Binding-site contacts:
Ligand atom C20 contacts residue ASP164 of chain 1.A at 3.1 Å.
Ligand atom C37 contacts residue LEU167 of chain 1.A at 3.5 Å (hydrophobic).
Ligand atom C29 contacts residue MET99 of chain 1.A at 3.6 Å (hydrophobic).
Ligand atom C27 contacts residue ALA52 of chain 1.A at 3.5 Å (hydrophobic).
Ligand atom C34 contacts residue CYS84 of chain 1.A at 3.4 Å (hydrophobic).
Ligand atom C23 contacts residue MET99 of chain 1.A at 3.6 Å (hydrophobic).
Ligand atom C15 contacts residue LEU167 of chain 1.A at 3.5 Å (hydrophobic).
Ligand atom C24 contacts residue MET99 of chain 1.A at 3.3 Å (hydrophobic).
Ligand atom C28 contacts residue ALA52 of chain 1.A at 3.1 Å (hydrophobic).
Ligand atom C27 contacts residue ILE53 of chain 1.A at 3.6 Å (hydrophobic).
Ligand atom C28 contacts residue LYS54 of chain 1.A at 3.2 Å.
Ligand atom C21 contacts residue ASP164 of chain 1.A at 3.6 Å.
Ligand atom F33 contacts residue ARG85 of chain 1.A at 3.0 Å.
Ligand atom C28 contacts residue LEU97 of chain 1.A at 3.2 Å (hydrophobic).
Ligand atom C28 contacts residue ILE53 of chain 1.A at 3.4 Å (hydrophobic).
Ligand atom O38 contacts residue LEU167 of chain 1.A at 3.1 Å.
Ligand atom C09 contacts residue ILE68 of chain 1.A at 3.4 Å (hydrophobic).
Ligand atom C35 contacts residue PHE165 of chain 1.A at 3.5 Å (hydrophobic).
Ligand atom C34 contacts residue PHE165 of chain 1.A at 3.5 Å (hydrophobic).
Ligand atom C29 contacts residue LEU97 of chain 1.A at 3.2 Å (hydrophobic).
Ligand atom C16 contacts residue LEU97 of chain 1.A at 3.5 Å (hydrophobic).
Ligand atom C27 contacts residue LYS54 of chain 1.A at 3.6 Å.
Ligand atom C17 contacts residue LEU97 of chain 1.A at 3.6 Å (hydrophobic).
Ligand atom F33 contacts residue CYS84 of chain 1.A at 3.5 Å.
Ligand atom O38 contacts residue LYS54 of chain 1.A at 3.2 Å.
Ligand atom F33 contacts residue MET99 of chain 1.A at 3.3 Å.
Ligand atom F33 contacts residue LEU86 of chain 1.A at 3.2 Å.
Ligand atom N25 contacts residue LYS54 of chain 1.A at 3.0 Å (salt-bridge).
Ligand atom C29 contacts residue ILE98 of chain 1.A at 3.5 Å (hydrophobic).
Ligand atom C06 contacts residue ALA64 of chain 1.A at 3.6 Å (hydrophobic).
Ligand atom C36 contacts residue ASP164 of chain 1.A at 3.5 Å.
Ligand atom N25 contacts residue MET99 of chain 1.A at 3.6 Å (h-bond).
Ligand atom C26 contacts residue ANP1 of chain 1.F at 3.3 Å.
Ligand atom C08 contacts residue ILE68 of chain 1.A at 3.5 Å (hydrophobic).
Ligand atom C30 contacts residue ASP164 of chain 1.A at 3.6 Å.
Ligand atom C07 contacts residue GLU67 of chain 1.A at 3.2 Å.
Ligand atom C16 contacts residue LEU167 of chain 1.A at 3.3 Å (hydrophobic).
Ligand atom C28 contacts residue MET99 of chain 1.A at 3.6 Å (hydrophobic).
Ligand atom N25 contacts residue ASP164 of chain 1.A at 3.2 Å (salt-bridge).
Ligand atom C26 contacts residue MET99 of chain 1.A at 3.6 Å (hydrophobic).

Sequence of chain 1.A:
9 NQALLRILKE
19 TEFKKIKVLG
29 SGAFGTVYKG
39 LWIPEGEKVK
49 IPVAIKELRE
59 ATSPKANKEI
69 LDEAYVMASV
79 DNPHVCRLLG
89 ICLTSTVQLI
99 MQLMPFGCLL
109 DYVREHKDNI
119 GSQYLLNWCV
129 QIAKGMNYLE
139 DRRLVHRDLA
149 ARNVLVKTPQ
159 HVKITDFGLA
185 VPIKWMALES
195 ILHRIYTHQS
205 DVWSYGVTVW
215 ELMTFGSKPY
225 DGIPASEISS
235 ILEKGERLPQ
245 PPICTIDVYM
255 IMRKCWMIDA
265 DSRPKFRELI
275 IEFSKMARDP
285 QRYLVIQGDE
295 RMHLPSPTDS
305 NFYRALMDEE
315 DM

The small molecule below binds the protein below.
Small molecule (SMILES): CN1CCC(c2ccc(-c3ccc4c(c3)C(=O)N([C@H](c3cccc(F)c3)c3nc5ccccc5[nH]3)C4)cc2)CC1